This protein binds this small molecule.
Small molecule (SMILES): CC(=O)N[C@H]1[C@H](O[C@H]2[C@H](O)[C@@H](NC(C)=O)CO[C@@H]2CO)O[C@H](CO)[C@@H](O[C@@H]2O[C@H](CO)[C@@H](O)[C@H](O[C@@H]3O[C@H](CO)[C@@H](O)[C@H](O)[C@@H]3O)[C@@H]2O)[C@@H]1O

Sequence of chain 2.A:
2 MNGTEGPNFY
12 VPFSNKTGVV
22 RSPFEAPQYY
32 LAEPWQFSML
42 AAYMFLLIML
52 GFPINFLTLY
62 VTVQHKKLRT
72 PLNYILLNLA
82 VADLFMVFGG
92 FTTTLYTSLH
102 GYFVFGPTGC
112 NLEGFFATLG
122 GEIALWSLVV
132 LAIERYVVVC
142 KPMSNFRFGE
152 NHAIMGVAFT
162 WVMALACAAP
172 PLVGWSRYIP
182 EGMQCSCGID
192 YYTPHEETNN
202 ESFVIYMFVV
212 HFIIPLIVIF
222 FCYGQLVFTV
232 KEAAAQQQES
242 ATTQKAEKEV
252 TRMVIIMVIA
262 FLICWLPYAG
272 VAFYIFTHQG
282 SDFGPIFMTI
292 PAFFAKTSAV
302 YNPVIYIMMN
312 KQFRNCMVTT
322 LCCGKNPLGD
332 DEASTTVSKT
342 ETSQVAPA

Binding-site contacts:
Ligand atom C1 contacts residue GLY19 of chain 1.B at 3.4 Å.
Ligand atom C5 contacts residue GLY19 of chain 1.B at 3.1 Å.
Ligand atom C6 contacts residue GLY19 of chain 1.B at 3.5 Å.
Ligand atom C4 contacts residue GLY19 of chain 1.B at 4.2 Å.
Ligand atom C7 contacts residue ASN16 of chain 1.B at 3.4 Å.
Ligand atom C8 contacts residue ASN16 of chain 1.B at 3.2 Å.
Ligand atom O6 contacts residue NAG1 of chain 2.C at 2.7 Å (h-bond).
Ligand atom C3 contacts residue LYS17 of chain 2.A at 3.7 Å.
Ligand atom O7 contacts residue THR5 of chain 1.B at 3.7 Å.
Ligand atom C8 contacts residue THR5 of chain 1.B at 3.5 Å.
Ligand atom O2 contacts residue LYS17 of chain 2.A at 2.9 Å (salt-bridge).
Ligand atom C1 contacts residue VAL21 of chain 1.B at 3.8 Å (hydrophobic).
Ligand atom O6 contacts residue ARG22 of chain 1.B at 4.0 Å.
Ligand atom C8 contacts residue GLY19 of chain 2.A at 4.0 Å.
Ligand atom C7 contacts residue VAL21 of chain 1.B at 3.4 Å (hydrophobic).
Ligand atom C4 contacts residue ASN16 of chain 1.B at 4.2 Å.
Ligand atom C7 contacts residue LYS17 of chain 2.A at 4.0 Å.
Ligand atom C3 contacts residue ASN16 of chain 1.B at 3.8 Å.
Ligand atom O7 contacts residue VAL21 of chain 1.B at 3.4 Å (h-bond).
Ligand atom O5 contacts residue ASN16 of chain 1.B at 2.4 Å (h-bond).
Ligand atom C3 contacts residue VAL21 of chain 1.B at 3.9 Å (hydrophobic).
Ligand atom C2 contacts residue VAL21 of chain 1.B at 3.6 Å (hydrophobic).
Ligand atom C2 contacts residue LYS17 of chain 2.A at 4.1 Å.
Ligand atom O7 contacts residue ARG22 of chain 1.B at 4.1 Å.
Ligand atom N2 contacts residue LYS17 of chain 2.A at 3.0 Å (salt-bridge).
Ligand atom C1 contacts residue LYS17 of chain 2.A at 3.8 Å.
Ligand atom C2 contacts residue ASN16 of chain 1.B at 2.4 Å.
Ligand atom N2 contacts residue VAL21 of chain 1.B at 2.6 Å (h-bond).
Ligand atom C2 contacts residue LYS17 of chain 2.A at 3.6 Å.
Ligand atom C5 contacts residue NAG1 of chain 2.C at 4.1 Å.
Ligand atom C8 contacts residue THR18 of chain 2.A at 3.9 Å.
Ligand atom C5 contacts residue ASN16 of chain 1.B at 3.6 Å.
Ligand atom N2 contacts residue ASN16 of chain 1.B at 2.9 Å (h-bond).
Ligand atom C6 contacts residue NAG1 of chain 2.C at 3.4 Å.
Ligand atom C7 contacts residue THR5 of chain 1.B at 3.9 Å.
Ligand atom O5 contacts residue NAG1 of chain 2.C at 3.5 Å (h-bond).
Ligand atom O5 contacts residue GLY19 of chain 1.B at 2.9 Å.
Ligand atom O4 contacts residue LYS17 of chain 2.A at 3.8 Å.
Ligand atom O2 contacts residue GLU26 of chain 1.B at 4.1 Å.
Ligand atom C1 contacts residue ASN16 of chain 1.B at 1.4 Å.

Sequence of chain 1.B:
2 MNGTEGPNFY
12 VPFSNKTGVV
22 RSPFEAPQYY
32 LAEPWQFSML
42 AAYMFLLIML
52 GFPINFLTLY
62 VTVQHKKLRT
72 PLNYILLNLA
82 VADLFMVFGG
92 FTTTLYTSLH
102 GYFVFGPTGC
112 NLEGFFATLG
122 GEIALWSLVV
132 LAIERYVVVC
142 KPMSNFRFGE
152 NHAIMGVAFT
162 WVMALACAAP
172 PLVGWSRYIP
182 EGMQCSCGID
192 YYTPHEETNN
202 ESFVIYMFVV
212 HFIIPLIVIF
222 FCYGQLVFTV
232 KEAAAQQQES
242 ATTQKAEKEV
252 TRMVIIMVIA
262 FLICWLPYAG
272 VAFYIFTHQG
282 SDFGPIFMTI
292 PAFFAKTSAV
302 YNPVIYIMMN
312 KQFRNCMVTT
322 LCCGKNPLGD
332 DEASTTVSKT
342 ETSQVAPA